Sequence of chain 1.A:
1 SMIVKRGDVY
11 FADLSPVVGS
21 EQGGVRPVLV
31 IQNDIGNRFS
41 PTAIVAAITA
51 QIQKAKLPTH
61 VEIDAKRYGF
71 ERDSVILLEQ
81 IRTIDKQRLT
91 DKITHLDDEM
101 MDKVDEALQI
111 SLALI

Sequence of chain 1.B:
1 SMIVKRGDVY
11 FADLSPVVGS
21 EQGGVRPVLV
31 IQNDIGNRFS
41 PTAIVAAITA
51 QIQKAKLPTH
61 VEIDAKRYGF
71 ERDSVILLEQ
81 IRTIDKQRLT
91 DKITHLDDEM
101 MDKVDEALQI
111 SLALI

Binding-site contacts:
Ligand atom O2 contacts residue THR49 of chain 1.B at 3.0 Å.
Ligand atom C2 contacts residue LEU57 of chain 1.B at 3.3 Å (hydrophobic).
Ligand atom N3 contacts residue SER74 of chain 1.B at 2.9 Å (h-bond).
Ligand atom N3 contacts residue GLU79 of chain 1.B at 2.8 Å (salt-bridge).
Ligand atom O4 contacts residue GLU71 of chain 1.B at 3.0 Å (salt-bridge).
Ligand atom C4 contacts residue PHE11 of chain 1.B at 3.3 Å (hydrophobic).
Ligand atom OP2 contacts residue GLN51 of chain 1.B at 3.2 Å.
Ligand atom O3' contacts residue ARG26 of chain 1.B at 3.3 Å (salt-bridge).
Ligand atom N6 contacts residue GLU79 of chain 1.B at 3.2 Å (salt-bridge).
Ligand atom N7 contacts residue GLY23 of chain 1.B at 3.0 Å (h-bond).
Ligand atom OP2 contacts residue ALA50 of chain 1.B at 3.0 Å (h-bond).
Ligand atom O2 contacts residue SER20 of chain 1.B at 2.8 Å (h-bond).
Ligand atom O2 contacts residue GLU79 of chain 1.B at 3.4 Å.
Ligand atom O4 contacts residue HIS60 of chain 1.B at 3.3 Å.
Ligand atom O2' contacts residue PRO58 of chain 1.B at 3.4 Å.
Ligand atom O2' contacts residue SER40 of chain 1.A at 3.3 Å.
Ligand atom N3 contacts residue ASP91 of chain 1.B at 2.9 Å (salt-bridge).
Ligand atom N1 contacts residue ASN33 of chain 1.A at 3.0 Å (h-bond).
Ligand atom O2' contacts residue VAL25 of chain 1.B at 3.4 Å.
Ligand atom OP2 contacts residue LYS54 of chain 1.B at 2.9 Å (salt-bridge).
Ligand atom OP2 contacts residue LYS54 of chain 1.B at 3.2 Å (salt-bridge).
Ligand atom OP2 contacts residue THR49 of chain 1.B at 3.3 Å (h-bond).
Ligand atom O4' contacts residue PHE39 of chain 1.A at 3.4 Å.
Ligand atom OP2 contacts residue GLN51 of chain 1.B at 3.0 Å (h-bond).
Ligand atom N4 contacts residue GLN22 of chain 1.B at 2.9 Å (h-bond).
Ligand atom O4' contacts residue PRO27 of chain 1.B at 3.3 Å.
Ligand atom O5' contacts residue ARG26 of chain 1.B at 2.9 Å (salt-bridge).
Ligand atom N3 contacts residue PHE11 of chain 1.B at 3.4 Å.
Ligand atom N3 contacts residue SER20 of chain 1.B at 3.3 Å.
Ligand atom N7 contacts residue LYS54 of chain 1.B at 3.1 Å (salt-bridge).
Ligand atom N6 contacts residue GLU21 of chain 1.B at 2.8 Å (salt-bridge).
Ligand atom O4 contacts residue ASP91 of chain 1.B at 3.3 Å.
Ligand atom C5' contacts residue THR49 of chain 1.B at 3.4 Å.
Ligand atom N1 contacts residue GLN80 of chain 1.B at 2.9 Å (h-bond).
Ligand atom C4' contacts residue VAL25 of chain 1.B at 3.3 Å (hydrophobic).
Ligand atom O2 contacts residue ALA50 of chain 1.B at 3.2 Å (h-bond).
Ligand atom N4 contacts residue SER20 of chain 1.B at 3.0 Å (h-bond).
Ligand atom N6 contacts residue GLY19 of chain 1.B at 2.9 Å (h-bond).
Ligand atom N3 contacts residue LEU57 of chain 1.B at 3.2 Å.
Ligand atom C5' contacts residue VAL25 of chain 1.B at 3.2 Å (hydrophobic).

The small molecule below binds the protein below.
Small molecule (SMILES): Nc1ccn([C@@H]2O[C@H](CO[P](=O)(O)O[C@H]3[C@@H](O)[C@H](n4cnc5c(N)ncnc54)O[C@@H]3CO[P](=O)(O)O[C@H]3C[C@H](n4ccc(=O)[nH]c4=O)O[C@@H]3CO[P](=O)(O)O[C@H]3[C@@H](O)[C@H](n4ccc(=O)[nH]c4=O)O[C@@H]3CO[P](=O)(O)O[C@H]3[C@@H](O)[C@H](n4ccc(=O)[nH]c4=O)O[C@@H]3CO)[C@@H](O[P](=O)(O)OC[C@H]3O[C@@H](n4cnc5c(N)ncnc54)[C@H](O)[C@@H]3O[P](=O)(O)OC[C@H]3O[C@@H](n4ccc(=O)[nH]c4=O)[C@H](O)[C@@H]3O[P](=O)(O)OC[C@H]3O[C@@H](n4cnc5c(N)ncnc54)[C@H](O)[C@@H]3O[P](=O)(O)OC[C@H]3O[C@@H](n4cnc5c(N)ncnc54)[C@H](O)[C@@H]3O)[C@H]2O)c(=O)n1